Binding-site contacts:
Ligand atom C7 contacts residue SER194 of chain 1.A at 3.2 Å.
Ligand atom C6 contacts residue SER194 of chain 1.A at 3.3 Å.
Ligand atom C27 contacts residue VAL189 of chain 1.A at 3.8 Å (hydrophobic).
Ligand atom C26 contacts residue VAL189 of chain 1.A at 4.5 Å (hydrophobic).
Ligand atom C8 contacts residue SER194 of chain 1.A at 4.1 Å.
Ligand atom C23 contacts residue ILE190 of chain 1.A at 4.0 Å (hydrophobic).
Ligand atom C7 contacts residue ILE193 of chain 1.A at 3.7 Å (hydrophobic).
Ligand atom O1 contacts residue VAL297 of chain 1.A at 4.5 Å.
Ligand atom C6 contacts residue VAL197 of chain 1.A at 4.2 Å (hydrophobic).
Ligand atom C14 contacts residue SER194 of chain 1.A at 4.5 Å.
Ligand atom C2 contacts residue VAL297 of chain 1.A at 3.8 Å (hydrophobic).
Ligand atom C25 contacts residue VAL189 of chain 1.A at 4.0 Å (hydrophobic).
Ligand atom C4 contacts residue VAL197 of chain 1.A at 4.0 Å (hydrophobic).
Ligand atom C25 contacts residue ILE190 of chain 1.A at 4.4 Å (hydrophobic).
Ligand atom C15 contacts residue ILE193 of chain 1.A at 3.6 Å (hydrophobic).
Ligand atom C5 contacts residue SER194 of chain 1.A at 4.0 Å.
Ligand atom C3 contacts residue VAL297 of chain 1.A at 4.0 Å (hydrophobic).
Ligand atom O1 contacts residue LEU198 of chain 1.A at 3.4 Å.
Ligand atom C1 contacts residue VAL297 of chain 1.A at 4.0 Å (hydrophobic).
Ligand atom C3 contacts residue LEU198 of chain 1.A at 4.2 Å (hydrophobic).
Ligand atom C9 contacts residue SER194 of chain 1.A at 4.2 Å.
Ligand atom C4 contacts residue LEU198 of chain 1.A at 4.3 Å (hydrophobic).

Sequence of chain 1.A:
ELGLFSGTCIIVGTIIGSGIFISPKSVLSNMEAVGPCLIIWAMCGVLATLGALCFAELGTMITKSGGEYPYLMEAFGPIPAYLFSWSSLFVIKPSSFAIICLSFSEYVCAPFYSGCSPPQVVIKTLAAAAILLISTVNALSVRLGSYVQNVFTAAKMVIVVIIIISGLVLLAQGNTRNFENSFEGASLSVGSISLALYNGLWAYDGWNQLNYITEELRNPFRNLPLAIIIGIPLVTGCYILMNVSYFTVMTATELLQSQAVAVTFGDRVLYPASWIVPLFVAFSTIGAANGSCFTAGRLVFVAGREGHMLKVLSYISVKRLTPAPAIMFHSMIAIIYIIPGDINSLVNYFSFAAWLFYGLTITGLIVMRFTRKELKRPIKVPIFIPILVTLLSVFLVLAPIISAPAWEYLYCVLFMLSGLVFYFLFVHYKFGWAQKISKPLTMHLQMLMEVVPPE

A small-molecule ligand and the protein it binds are described below.
Small molecule (SMILES): CC(C)CCC[C@@H](C)[C@H]1CC[C@H]2[C@@H]3CC=C4C[C@@H](O)CC[C@]4(C)[C@H]3CC[C@]12C